The protein below binds the small molecule below.
Small molecule (SMILES): CC1=C[C@@H]2O[C@@H]3[C@H](O)C[C@](C)([C@@]2(CO)[C@H](O)C1=O)[C@]31CO1

Binding-site contacts:
Ligand atom O4 contacts residue HIS123 of chain 1.A at 3.7 Å.
Ligand atom O3 contacts residue TRP384 of chain 1.A at 3.9 Å.
Ligand atom C7 contacts residue PHE200 of chain 1.A at 3.8 Å (hydrophobic).
Ligand atom C14 contacts residue HIS123 of chain 1.A at 4.0 Å.
Ligand atom C9 contacts residue MET80 of chain 1.A at 4.2 Å (hydrophobic).
Ligand atom C16 contacts residue LEU90 of chain 1.A at 4.1 Å (hydrophobic).
Ligand atom O2 contacts residue ALA385 of chain 1.A at 4.2 Å.
Ligand atom C13 contacts residue TRP384 of chain 1.A at 4.2 Å (hydrophobic).
Ligand atom C16 contacts residue MET80 of chain 1.A at 3.9 Å (hydrophobic).
Ligand atom O5 contacts residue PHE200 of chain 1.A at 4.0 Å.
Ligand atom C3 contacts residue TRP384 of chain 1.A at 3.7 Å (hydrophobic).
Ligand atom C8 contacts residue PHE22 of chain 1.A at 4.3 Å (hydrophobic).
Ligand atom O5 contacts residue PHE22 of chain 1.A at 4.2 Å.
Ligand atom O5 contacts residue LEU90 of chain 1.A at 3.7 Å.
Ligand atom O6 contacts residue PHE22 of chain 1.A at 3.8 Å.
Ligand atom O2 contacts residue PHE190 of chain 1.A at 3.9 Å.
Ligand atom C9 contacts residue PHE22 of chain 1.A at 4.2 Å (hydrophobic).
Ligand atom C12 contacts residue PHE200 of chain 1.A at 4.4 Å (hydrophobic).
Ligand atom O5 contacts residue GLN203 of chain 1.A at 2.8 Å (h-bond).
Ligand atom C11 contacts residue PHE200 of chain 1.A at 4.1 Å (hydrophobic).
Ligand atom C8 contacts residue GLN203 of chain 1.A at 3.8 Å.
Ligand atom O2 contacts residue TRP384 of chain 1.A at 4.2 Å.
Ligand atom C10 contacts residue PHE200 of chain 1.A at 4.4 Å (hydrophobic).
Ligand atom C13 contacts residue PHE200 of chain 1.A at 3.6 Å (hydrophobic).
Ligand atom C12 contacts residue TRP384 of chain 1.A at 4.0 Å (hydrophobic).
Ligand atom O1 contacts residue TRP384 of chain 1.A at 4.1 Å.
Ligand atom C7 contacts residue GLN203 of chain 1.A at 3.7 Å.
Ligand atom C16 contacts residue TYR89 of chain 1.A at 4.5 Å (hydrophobic).
Ligand atom C13 contacts residue GLN203 of chain 1.A at 4.4 Å.
Ligand atom C16 contacts residue PHE22 of chain 1.A at 4.0 Å (hydrophobic).
Ligand atom C9 contacts residue PHE200 of chain 1.A at 4.1 Å (hydrophobic).
Ligand atom C10 contacts residue MET80 of chain 1.A at 3.9 Å (hydrophobic).
Ligand atom C13 contacts residue PHE190 of chain 1.A at 3.8 Å (hydrophobic).
Ligand atom C15 contacts residue PHE22 of chain 1.A at 4.3 Å (hydrophobic).
Ligand atom O4 contacts residue GLN203 of chain 1.A at 3.2 Å (h-bond).
Ligand atom C8 contacts residue PHE200 of chain 1.A at 3.7 Å (hydrophobic).
Ligand atom C2 contacts residue TRP384 of chain 1.A at 3.2 Å (hydrophobic).

Sequence of chain 1.A:
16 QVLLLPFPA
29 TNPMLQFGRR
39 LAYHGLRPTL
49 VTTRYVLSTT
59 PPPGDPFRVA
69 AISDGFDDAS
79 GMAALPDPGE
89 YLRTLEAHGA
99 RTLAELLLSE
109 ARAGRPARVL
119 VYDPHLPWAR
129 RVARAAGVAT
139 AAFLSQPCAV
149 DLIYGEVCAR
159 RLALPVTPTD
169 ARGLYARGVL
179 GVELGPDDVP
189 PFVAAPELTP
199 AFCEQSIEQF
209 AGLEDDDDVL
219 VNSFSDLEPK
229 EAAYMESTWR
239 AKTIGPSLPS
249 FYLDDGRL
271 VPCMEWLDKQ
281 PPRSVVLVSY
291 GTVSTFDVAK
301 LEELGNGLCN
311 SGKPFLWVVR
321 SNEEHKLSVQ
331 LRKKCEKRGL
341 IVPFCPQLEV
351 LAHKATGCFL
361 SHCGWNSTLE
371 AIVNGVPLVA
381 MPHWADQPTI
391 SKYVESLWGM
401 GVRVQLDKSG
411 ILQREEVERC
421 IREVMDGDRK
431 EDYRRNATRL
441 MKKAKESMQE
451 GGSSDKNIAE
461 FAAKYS